Sequence of chain 1.B:
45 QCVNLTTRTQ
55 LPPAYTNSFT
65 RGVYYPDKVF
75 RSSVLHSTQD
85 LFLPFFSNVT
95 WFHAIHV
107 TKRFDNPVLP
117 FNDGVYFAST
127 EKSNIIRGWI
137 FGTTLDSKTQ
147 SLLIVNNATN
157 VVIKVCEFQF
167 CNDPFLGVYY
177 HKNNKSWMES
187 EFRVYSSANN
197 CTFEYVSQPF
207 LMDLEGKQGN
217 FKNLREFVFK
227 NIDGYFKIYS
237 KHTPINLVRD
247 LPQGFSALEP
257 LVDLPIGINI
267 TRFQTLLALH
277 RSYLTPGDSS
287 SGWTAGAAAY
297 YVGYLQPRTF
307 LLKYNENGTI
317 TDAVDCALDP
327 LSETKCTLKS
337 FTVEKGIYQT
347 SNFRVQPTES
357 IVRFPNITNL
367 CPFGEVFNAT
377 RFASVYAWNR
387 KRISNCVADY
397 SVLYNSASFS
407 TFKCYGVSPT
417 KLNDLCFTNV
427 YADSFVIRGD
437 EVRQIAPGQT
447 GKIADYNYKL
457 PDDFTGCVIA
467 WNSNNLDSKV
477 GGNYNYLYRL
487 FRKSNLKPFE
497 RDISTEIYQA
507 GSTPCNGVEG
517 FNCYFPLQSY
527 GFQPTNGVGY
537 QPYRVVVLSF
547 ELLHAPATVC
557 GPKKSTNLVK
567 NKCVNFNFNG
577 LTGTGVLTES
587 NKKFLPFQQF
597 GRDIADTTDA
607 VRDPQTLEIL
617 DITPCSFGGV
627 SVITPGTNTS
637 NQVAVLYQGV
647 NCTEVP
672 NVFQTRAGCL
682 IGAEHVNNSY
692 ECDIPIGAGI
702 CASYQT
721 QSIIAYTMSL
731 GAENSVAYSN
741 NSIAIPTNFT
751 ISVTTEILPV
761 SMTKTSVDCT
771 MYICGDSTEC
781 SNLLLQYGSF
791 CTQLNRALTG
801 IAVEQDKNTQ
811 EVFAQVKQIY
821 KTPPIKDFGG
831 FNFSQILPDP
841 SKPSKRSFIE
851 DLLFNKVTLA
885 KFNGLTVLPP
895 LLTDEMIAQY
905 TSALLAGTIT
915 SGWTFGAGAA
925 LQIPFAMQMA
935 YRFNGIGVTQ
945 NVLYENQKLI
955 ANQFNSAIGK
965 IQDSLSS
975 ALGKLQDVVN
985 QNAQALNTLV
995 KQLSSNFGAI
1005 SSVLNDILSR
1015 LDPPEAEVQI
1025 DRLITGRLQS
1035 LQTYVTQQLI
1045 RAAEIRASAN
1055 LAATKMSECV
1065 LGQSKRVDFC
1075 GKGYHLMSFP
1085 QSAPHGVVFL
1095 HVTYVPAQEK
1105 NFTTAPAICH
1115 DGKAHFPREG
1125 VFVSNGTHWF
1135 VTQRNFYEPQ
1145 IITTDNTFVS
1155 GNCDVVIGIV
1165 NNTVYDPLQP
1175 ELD

This protein binds this small molecule.
Small molecule (SMILES): CC(=O)N[C@@H]1[C@@H](O)[C@H](O)[C@@H](CO)O[C@H]1O

Binding-site contacts:
Ligand atom O5 contacts residue ASN196 of chain 1.B at 2.4 Å (h-bond).
Ligand atom C6 contacts residue ASN195 of chain 1.B at 3.2 Å.
Ligand atom C3 contacts residue ASN196 of chain 1.B at 3.8 Å.
Ligand atom C1 contacts residue ASN195 of chain 1.B at 3.8 Å.
Ligand atom C5 contacts residue ASN196 of chain 1.B at 3.7 Å.
Ligand atom C7 contacts residue ASN196 of chain 1.B at 3.2 Å.
Ligand atom O6 contacts residue ASN196 of chain 1.B at 4.2 Å.
Ligand atom C5 contacts residue ASN195 of chain 1.B at 3.6 Å.
Ligand atom N2 contacts residue ASN196 of chain 1.B at 2.9 Å (h-bond).
Ligand atom C2 contacts residue ASN196 of chain 1.B at 2.5 Å.
Ligand atom O6 contacts residue ASN195 of chain 1.B at 2.7 Å (h-bond).
Ligand atom C8 contacts residue ASN196 of chain 1.B at 4.3 Å.
Ligand atom C4 contacts residue ASN196 of chain 1.B at 4.2 Å.
Ligand atom O5 contacts residue ASN195 of chain 1.B at 2.8 Å (h-bond).
Ligand atom C1 contacts residue ASN196 of chain 1.B at 1.4 Å.
Ligand atom O7 contacts residue ASN196 of chain 1.B at 3.0 Å.